Sequence of chain 1.B:
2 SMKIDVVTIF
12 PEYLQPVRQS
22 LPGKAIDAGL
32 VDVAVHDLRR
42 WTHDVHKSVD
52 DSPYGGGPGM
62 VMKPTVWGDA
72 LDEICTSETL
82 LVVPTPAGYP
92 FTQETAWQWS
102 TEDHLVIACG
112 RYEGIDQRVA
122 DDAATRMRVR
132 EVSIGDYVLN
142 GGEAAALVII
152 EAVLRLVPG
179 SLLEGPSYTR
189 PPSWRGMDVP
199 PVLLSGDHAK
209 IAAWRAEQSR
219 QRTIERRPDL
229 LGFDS

Binding-site contacts:
Ligand atom C05 contacts residue LEU140 of chain 1.B at 4.0 Å (hydrophobic).
Ligand atom N06 contacts residue GLY142 of chain 1.B at 4.0 Å.
Ligand atom C07 contacts residue PRO87 of chain 1.B at 4.1 Å (hydrophobic).
Ligand atom C03 contacts residue ASN141 of chain 1.B at 4.1 Å.
Ligand atom N01 contacts residue ARG112 of chain 1.B at 3.6 Å.
Ligand atom C09 contacts residue PRO85 of chain 1.B at 3.8 Å (hydrophobic).
Ligand atom S08 contacts residue THR86 of chain 1.B at 3.8 Å.
Ligand atom S08 contacts residue PRO87 of chain 1.B at 4.1 Å.
Ligand atom N06 contacts residue PRO87 of chain 1.B at 3.5 Å.
Ligand atom N06 contacts residue LEU140 of chain 1.B at 3.2 Å (h-bond).
Ligand atom C05 contacts residue PRO87 of chain 1.B at 3.5 Å (hydrophobic).
Ligand atom N01 contacts residue GLY115 of chain 1.B at 3.9 Å.
Ligand atom C10 contacts residue PRO87 of chain 1.B at 4.0 Å (hydrophobic).
Ligand atom C05 contacts residue GLY142 of chain 1.B at 3.8 Å.
Ligand atom C09 contacts residue PRO87 of chain 1.B at 3.6 Å (hydrophobic).
Ligand atom C04 contacts residue ASN141 of chain 1.B at 4.2 Å.
Ligand atom S08 contacts residue GLY142 of chain 1.B at 4.0 Å.
Ligand atom C02 contacts residue TYR113 of chain 1.B at 3.7 Å (hydrophobic).
Ligand atom C03 contacts residue TYR113 of chain 1.B at 3.2 Å (hydrophobic).
Ligand atom S08 contacts residue GLY143 of chain 1.B at 3.9 Å.
Ligand atom C03 contacts residue GLY142 of chain 1.B at 3.9 Å.
Ligand atom C10 contacts residue GLY142 of chain 1.B at 3.8 Å.
Ligand atom C02 contacts residue GLY111 of chain 1.B at 4.1 Å.
Ligand atom C10 contacts residue PRO85 of chain 1.B at 3.4 Å (hydrophobic).
Ligand atom C09 contacts residue GLY143 of chain 1.B at 3.9 Å.
Ligand atom C02 contacts residue GLY142 of chain 1.B at 3.9 Å.
Ligand atom C09 contacts residue GLY142 of chain 1.B at 3.7 Å.
Ligand atom N01 contacts residue TYR113 of chain 1.B at 3.2 Å (h-bond).
Ligand atom C10 contacts residue THR86 of chain 1.B at 4.1 Å.
Ligand atom S08 contacts residue PRO85 of chain 1.B at 3.7 Å.
Ligand atom C04 contacts residue GLY142 of chain 1.B at 3.9 Å.
Ligand atom C04 contacts residue LEU140 of chain 1.B at 3.2 Å (hydrophobic).
Ligand atom C04 contacts residue PRO87 of chain 1.B at 3.8 Å (hydrophobic).
Ligand atom C07 contacts residue GLY142 of chain 1.B at 4.1 Å.
Ligand atom C07 contacts residue LEU140 of chain 1.B at 3.8 Å (hydrophobic).
Ligand atom C09 contacts residue THR86 of chain 1.B at 4.0 Å.
Ligand atom S08 contacts residue ALA146 of chain 1.B at 4.2 Å.
Ligand atom N01 contacts residue GLY111 of chain 1.B at 3.5 Å.
Ligand atom C10 contacts residue GLY143 of chain 1.B at 3.7 Å.
Ligand atom C03 contacts residue LEU140 of chain 1.B at 4.0 Å (hydrophobic).

This small molecule binds to this protein.
Small molecule (SMILES): Nc1ccc2ncsc2c1